Sequence of chain 1.B:
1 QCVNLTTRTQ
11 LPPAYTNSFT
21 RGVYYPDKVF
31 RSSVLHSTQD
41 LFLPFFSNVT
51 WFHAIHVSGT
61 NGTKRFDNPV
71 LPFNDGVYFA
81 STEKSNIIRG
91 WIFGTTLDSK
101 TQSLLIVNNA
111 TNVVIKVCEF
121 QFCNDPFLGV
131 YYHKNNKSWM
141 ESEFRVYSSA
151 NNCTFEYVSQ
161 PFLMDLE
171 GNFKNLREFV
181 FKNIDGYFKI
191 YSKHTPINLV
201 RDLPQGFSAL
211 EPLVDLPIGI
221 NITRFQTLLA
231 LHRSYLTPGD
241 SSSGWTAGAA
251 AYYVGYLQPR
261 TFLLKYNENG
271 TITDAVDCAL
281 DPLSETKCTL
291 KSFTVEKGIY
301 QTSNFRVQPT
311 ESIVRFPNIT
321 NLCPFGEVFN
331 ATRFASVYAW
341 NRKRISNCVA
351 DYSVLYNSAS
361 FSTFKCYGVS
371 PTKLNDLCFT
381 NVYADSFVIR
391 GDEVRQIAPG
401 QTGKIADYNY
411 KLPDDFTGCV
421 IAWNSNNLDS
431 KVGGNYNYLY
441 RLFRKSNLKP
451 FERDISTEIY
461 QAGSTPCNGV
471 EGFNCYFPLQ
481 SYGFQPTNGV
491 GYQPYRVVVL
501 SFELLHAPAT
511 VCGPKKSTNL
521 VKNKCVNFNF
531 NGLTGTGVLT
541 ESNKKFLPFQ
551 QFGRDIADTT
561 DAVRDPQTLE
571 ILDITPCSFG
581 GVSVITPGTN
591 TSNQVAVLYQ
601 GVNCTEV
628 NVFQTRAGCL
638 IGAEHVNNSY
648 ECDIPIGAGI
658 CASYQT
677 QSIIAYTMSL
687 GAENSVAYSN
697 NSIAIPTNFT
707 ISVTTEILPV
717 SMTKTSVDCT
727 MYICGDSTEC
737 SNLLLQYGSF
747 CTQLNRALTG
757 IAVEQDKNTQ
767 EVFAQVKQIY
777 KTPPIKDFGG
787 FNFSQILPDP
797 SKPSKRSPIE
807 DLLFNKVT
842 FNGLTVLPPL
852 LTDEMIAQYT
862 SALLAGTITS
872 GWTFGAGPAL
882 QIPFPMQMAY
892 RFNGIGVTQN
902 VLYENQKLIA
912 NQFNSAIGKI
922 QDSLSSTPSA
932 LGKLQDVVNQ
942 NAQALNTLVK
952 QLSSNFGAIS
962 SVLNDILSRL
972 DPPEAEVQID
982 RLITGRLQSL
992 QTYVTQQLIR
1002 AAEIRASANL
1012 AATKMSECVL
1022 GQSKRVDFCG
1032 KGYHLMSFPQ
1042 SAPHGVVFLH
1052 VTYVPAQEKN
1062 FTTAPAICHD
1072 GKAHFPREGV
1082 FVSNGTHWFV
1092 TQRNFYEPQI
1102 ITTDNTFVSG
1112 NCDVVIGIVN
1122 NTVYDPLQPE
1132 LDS

A small-molecule ligand and the protein it binds are described below.
Small molecule (SMILES): CC(=O)N[C@@H]1[C@@H](O)[C@H](O)[C@@H](CO)O[C@H]1O

Sequence of chain 1.C:
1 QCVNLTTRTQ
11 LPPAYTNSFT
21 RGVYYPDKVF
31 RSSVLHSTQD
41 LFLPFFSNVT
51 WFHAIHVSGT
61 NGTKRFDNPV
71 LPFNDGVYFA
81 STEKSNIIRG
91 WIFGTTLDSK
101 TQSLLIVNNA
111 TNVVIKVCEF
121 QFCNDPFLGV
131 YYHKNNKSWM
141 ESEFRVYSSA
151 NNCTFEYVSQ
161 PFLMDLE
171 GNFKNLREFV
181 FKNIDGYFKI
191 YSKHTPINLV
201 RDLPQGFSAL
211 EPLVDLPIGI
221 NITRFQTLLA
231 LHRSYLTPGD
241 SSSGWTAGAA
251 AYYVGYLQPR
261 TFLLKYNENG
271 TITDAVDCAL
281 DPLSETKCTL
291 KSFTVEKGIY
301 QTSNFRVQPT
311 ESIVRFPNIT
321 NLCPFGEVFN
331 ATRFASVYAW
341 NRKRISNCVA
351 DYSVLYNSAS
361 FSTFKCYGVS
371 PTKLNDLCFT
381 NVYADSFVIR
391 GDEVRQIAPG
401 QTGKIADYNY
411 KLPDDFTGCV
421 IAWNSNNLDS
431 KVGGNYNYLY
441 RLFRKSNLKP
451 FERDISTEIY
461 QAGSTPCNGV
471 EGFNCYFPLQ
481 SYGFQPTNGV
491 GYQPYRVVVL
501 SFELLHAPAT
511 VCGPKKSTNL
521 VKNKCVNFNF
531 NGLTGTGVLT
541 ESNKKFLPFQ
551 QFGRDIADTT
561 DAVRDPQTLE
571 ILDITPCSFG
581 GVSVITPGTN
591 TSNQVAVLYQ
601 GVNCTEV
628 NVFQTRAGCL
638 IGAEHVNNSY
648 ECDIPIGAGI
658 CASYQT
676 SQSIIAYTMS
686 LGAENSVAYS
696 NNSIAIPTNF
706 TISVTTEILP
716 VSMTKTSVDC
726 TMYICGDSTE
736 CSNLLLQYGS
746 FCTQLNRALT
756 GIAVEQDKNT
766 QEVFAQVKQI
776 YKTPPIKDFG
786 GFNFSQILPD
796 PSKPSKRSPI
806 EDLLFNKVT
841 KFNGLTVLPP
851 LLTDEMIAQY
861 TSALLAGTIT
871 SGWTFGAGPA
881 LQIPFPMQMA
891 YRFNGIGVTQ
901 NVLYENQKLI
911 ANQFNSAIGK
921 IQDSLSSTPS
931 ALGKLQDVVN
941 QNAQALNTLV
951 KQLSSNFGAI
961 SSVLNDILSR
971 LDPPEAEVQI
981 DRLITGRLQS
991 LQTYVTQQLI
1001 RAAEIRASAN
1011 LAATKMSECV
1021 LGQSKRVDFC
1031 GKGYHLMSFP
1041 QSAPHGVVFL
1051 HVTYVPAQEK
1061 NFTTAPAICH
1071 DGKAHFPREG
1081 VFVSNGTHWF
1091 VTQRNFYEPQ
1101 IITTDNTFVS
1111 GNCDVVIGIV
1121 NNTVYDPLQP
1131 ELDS

Binding-site contacts:
Ligand atom C4 contacts residue ASN1061 of chain 1.B at 4.2 Å.
Ligand atom C8 contacts residue ASN1061 of chain 1.B at 4.1 Å.
Ligand atom C6 contacts residue ALA693 of chain 1.B at 3.8 Å (hydrophobic).
Ligand atom C7 contacts residue ASN1061 of chain 1.B at 3.6 Å.
Ligand atom C5 contacts residue ASN1061 of chain 1.B at 3.7 Å.
Ligand atom O5 contacts residue ALA693 of chain 1.B at 4.2 Å.
Ligand atom C1 contacts residue ASN1061 of chain 1.B at 1.4 Å.
Ligand atom C8 contacts residue GLU1059 of chain 1.B at 3.1 Å.
Ligand atom O7 contacts residue ASN1061 of chain 1.B at 3.9 Å.
Ligand atom N2 contacts residue ASN1061 of chain 1.B at 2.9 Å (h-bond).
Ligand atom C3 contacts residue ASN1061 of chain 1.B at 3.8 Å.
Ligand atom O5 contacts residue ASN1061 of chain 1.B at 2.4 Å (h-bond).
Ligand atom C8 contacts residue LYS1060 of chain 1.B at 3.8 Å.
Ligand atom C2 contacts residue ASN1061 of chain 1.B at 2.5 Å.
Ligand atom O6 contacts residue ALA693 of chain 1.B at 3.9 Å.
Ligand atom C1 contacts residue GLN882 of chain 1.C at 4.3 Å.
Ligand atom C5 contacts residue ALA693 of chain 1.B at 3.6 Å (hydrophobic).